The small molecule below binds the protein below.
Small molecule (SMILES): NCC(=O)O

Sequence of chain 1.B:
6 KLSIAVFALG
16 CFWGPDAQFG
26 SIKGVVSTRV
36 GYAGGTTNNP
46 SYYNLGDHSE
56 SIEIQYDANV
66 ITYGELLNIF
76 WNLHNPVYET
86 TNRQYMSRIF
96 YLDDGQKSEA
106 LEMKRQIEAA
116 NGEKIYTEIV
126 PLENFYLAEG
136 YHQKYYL

Binding-site contacts:
Ligand atom CA contacts residue LEU97 of chain 1.B at 4.3 Å (hydrophobic).
Ligand atom C contacts residue GLU58 of chain 1.B at 3.4 Å.
Ligand atom N contacts residue LEU127 of chain 1.B at 3.7 Å.
Ligand atom OXT contacts residue LEU127 of chain 1.B at 4.4 Å.
Ligand atom OXT contacts residue PHE130 of chain 1.B at 3.9 Å.
Ligand atom O contacts residue GLU58 of chain 1.B at 2.8 Å (salt-bridge).
Ligand atom N contacts residue PHE130 of chain 1.B at 4.3 Å.
Ligand atom OXT contacts residue GLU58 of chain 1.B at 3.2 Å (salt-bridge).
Ligand atom CA contacts residue LEU127 of chain 1.B at 4.0 Å (hydrophobic).